Binding-site contacts:
Ligand atom C27 contacts residue TYR89 of chain 2.A at 3.6 Å (hydrophobic).
Ligand atom O1 contacts residue TYR89 of chain 2.A at 3.6 Å.
Ligand atom O6 contacts residue ASP44 of chain 2.A at 2.6 Å (salt-bridge).
Ligand atom C34 contacts residue FK51 of chain 2.E at 3.6 Å.
Ligand atom C14 contacts residue ASP44 of chain 2.A at 3.7 Å.
Ligand atom O10 contacts residue MET61 of chain 2.B at 3.2 Å.
Ligand atom C33 contacts residue FK51 of chain 2.E at 3.6 Å.
Ligand atom C11 contacts residue TYR89 of chain 2.A at 3.6 Å (hydrophobic).
Ligand atom O3 contacts residue TYR89 of chain 2.A at 2.6 Å (h-bond).
Ligand atom C39 contacts residue GLY60 of chain 2.B at 3.6 Å.
Ligand atom O4 contacts residue ASP44 of chain 2.A at 3.3 Å (salt-bridge).
Ligand atom O4 contacts residue PHE106 of chain 2.A at 3.7 Å.
Ligand atom O5 contacts residue TYR33 of chain 2.A at 3.5 Å (h-bond).
Ligand atom O9 contacts residue FK51 of chain 2.E at 3.6 Å.
Ligand atom C43 contacts residue FK51 of chain 2.E at 3.5 Å.
Ligand atom C42 contacts residue TYR89 of chain 2.A at 3.3 Å (hydrophobic).
Ligand atom C21 contacts residue GLY60 of chain 2.B at 3.6 Å.
Ligand atom O4 contacts residue PHE43 of chain 2.A at 3.5 Å.
Ligand atom C3 contacts residue TRP66 of chain 2.A at 3.5 Å (hydrophobic).
Ligand atom C23 contacts residue MET61 of chain 2.B at 3.6 Å (hydrophobic).
Ligand atom O12 contacts residue FK51 of chain 2.E at 3.4 Å.
Ligand atom C35 contacts residue TYR89 of chain 2.A at 3.7 Å (hydrophobic).
Ligand atom C8 contacts residue TYR89 of chain 2.A at 3.4 Å (hydrophobic).
Ligand atom C4 contacts residue PHE53 of chain 2.A at 3.5 Å (hydrophobic).
Ligand atom O3 contacts residue PHE106 of chain 2.A at 3.6 Å.
Ligand atom C1 contacts residue TYR89 of chain 2.A at 3.4 Å (hydrophobic).
Ligand atom C40 contacts residue MET61 of chain 2.B at 3.2 Å (hydrophobic).
Ligand atom C4 contacts residue TRP66 of chain 2.A at 3.6 Å (hydrophobic).
Ligand atom O5 contacts residue ASP44 of chain 2.A at 3.3 Å (salt-bridge).
Ligand atom C30 contacts residue FK51 of chain 2.E at 3.5 Å.
Ligand atom O10 contacts residue MET61 of chain 2.A at 2.8 Å (h-bond).
Ligand atom O2 contacts residue ILE63 of chain 2.A at 2.9 Å (h-bond).
Ligand atom C35 contacts residue ILE98 of chain 2.A at 3.7 Å (hydrophobic).
Ligand atom C45 contacts residue GLY88 of chain 2.A at 3.4 Å.
Ligand atom C10 contacts residue ASP44 of chain 2.A at 3.4 Å.
Ligand atom C32 contacts residue FK51 of chain 2.E at 3.6 Å.
Ligand atom C2 contacts residue TYR89 of chain 2.A at 3.5 Å (hydrophobic).
Ligand atom C40 contacts residue FK51 of chain 2.E at 3.6 Å.
Ligand atom O4 contacts residue TYR33 of chain 2.A at 3.3 Å.
Ligand atom O2 contacts residue VAL62 of chain 2.A at 3.2 Å.

Sequence of chain 2.A:
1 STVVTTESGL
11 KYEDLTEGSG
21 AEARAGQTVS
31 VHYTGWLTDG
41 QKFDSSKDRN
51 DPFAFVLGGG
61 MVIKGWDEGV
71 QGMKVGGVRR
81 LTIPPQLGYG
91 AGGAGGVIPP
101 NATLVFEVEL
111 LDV

Sequence of chain 2.B:
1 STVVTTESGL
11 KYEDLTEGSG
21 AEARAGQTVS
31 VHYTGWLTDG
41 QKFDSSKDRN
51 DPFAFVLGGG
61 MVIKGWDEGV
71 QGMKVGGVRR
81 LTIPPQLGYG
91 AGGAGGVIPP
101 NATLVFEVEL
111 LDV

A small-molecule ligand and the protein it binds are described below.
Small molecule (SMILES): C=CC[C@@H]1/C=C(\C)C[C@H](C)C[C@H](OC)[C@H]2O[C@@](O)(C(=O)C(=O)N3CCCC[C@H]3C(=O)O[C@H](/C(C)=C/[C@@H]3CC[C@@H](O)[C@H](OC)C3)[C@H](C)[C@@H](O)CC1=O)[C@H](C)C[C@@H]2OC